Sequence of chain 1.M:
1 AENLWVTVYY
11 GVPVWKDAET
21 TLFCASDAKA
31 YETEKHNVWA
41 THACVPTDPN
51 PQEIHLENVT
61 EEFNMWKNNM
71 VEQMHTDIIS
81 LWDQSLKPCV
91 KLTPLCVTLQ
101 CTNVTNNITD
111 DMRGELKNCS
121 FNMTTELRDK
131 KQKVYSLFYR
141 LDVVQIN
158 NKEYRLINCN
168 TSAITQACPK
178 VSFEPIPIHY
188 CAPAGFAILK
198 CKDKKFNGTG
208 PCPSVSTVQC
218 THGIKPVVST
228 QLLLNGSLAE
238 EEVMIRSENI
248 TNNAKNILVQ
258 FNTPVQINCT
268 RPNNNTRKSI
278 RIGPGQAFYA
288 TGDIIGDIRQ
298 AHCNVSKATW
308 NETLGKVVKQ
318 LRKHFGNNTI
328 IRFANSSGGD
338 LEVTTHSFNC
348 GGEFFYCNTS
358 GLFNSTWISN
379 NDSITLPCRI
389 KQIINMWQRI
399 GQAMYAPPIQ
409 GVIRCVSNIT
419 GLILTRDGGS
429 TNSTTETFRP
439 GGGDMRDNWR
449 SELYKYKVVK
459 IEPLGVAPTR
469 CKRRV

A small-molecule ligand and the protein it binds are described below.
Small molecule (SMILES): CC(=O)N[C@@H]1[C@@H](O)[C@H](O)[C@@H](CO)O[C@H]1O

Binding-site contacts:
Ligand atom O6 contacts residue LYS117 of chain 1.M at 4.4 Å.
Ligand atom C7 contacts residue ASN103 of chain 1.M at 3.4 Å.
Ligand atom O5 contacts residue LYS117 of chain 1.M at 3.8 Å.
Ligand atom N2 contacts residue ILE108 of chain 1.M at 4.4 Å.
Ligand atom C8 contacts residue ASN103 of chain 1.M at 4.1 Å.
Ligand atom C1 contacts residue ASN103 of chain 1.M at 1.4 Å.
Ligand atom C5 contacts residue LYS117 of chain 1.M at 4.0 Å.
Ligand atom C6 contacts residue LYS117 of chain 1.M at 3.6 Å.
Ligand atom C2 contacts residue ASN103 of chain 1.M at 2.5 Å.
Ligand atom C5 contacts residue ASN103 of chain 1.M at 3.6 Å.
Ligand atom C2 contacts residue ILE108 of chain 1.M at 4.1 Å (hydrophobic).
Ligand atom C3 contacts residue ASN103 of chain 1.M at 3.8 Å.
Ligand atom N2 contacts residue ASN103 of chain 1.M at 3.0 Å (h-bond).
Ligand atom C4 contacts residue ASN103 of chain 1.M at 4.2 Å.
Ligand atom O7 contacts residue ASN103 of chain 1.M at 3.4 Å.
Ligand atom O5 contacts residue ASN103 of chain 1.M at 2.3 Å (h-bond).